Sequence of chain 38.A:
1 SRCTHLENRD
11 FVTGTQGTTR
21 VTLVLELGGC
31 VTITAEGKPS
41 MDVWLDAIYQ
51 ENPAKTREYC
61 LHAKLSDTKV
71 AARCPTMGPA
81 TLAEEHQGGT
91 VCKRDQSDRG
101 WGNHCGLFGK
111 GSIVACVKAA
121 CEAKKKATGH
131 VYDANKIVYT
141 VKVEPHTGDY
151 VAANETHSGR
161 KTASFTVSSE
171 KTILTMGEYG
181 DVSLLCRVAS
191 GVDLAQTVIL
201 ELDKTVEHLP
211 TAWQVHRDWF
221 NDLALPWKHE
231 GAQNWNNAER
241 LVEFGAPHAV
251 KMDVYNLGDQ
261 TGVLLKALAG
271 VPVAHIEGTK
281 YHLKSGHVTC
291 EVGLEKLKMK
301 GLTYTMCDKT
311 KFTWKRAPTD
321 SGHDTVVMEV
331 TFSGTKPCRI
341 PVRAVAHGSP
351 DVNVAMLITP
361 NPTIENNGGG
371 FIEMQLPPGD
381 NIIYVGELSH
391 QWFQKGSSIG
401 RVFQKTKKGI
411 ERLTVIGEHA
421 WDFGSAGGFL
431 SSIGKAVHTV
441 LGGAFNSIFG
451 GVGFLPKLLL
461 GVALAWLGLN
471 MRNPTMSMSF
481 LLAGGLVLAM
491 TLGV

A protein and the small-molecule ligand that binds it are described below.
Small molecule (SMILES): CC(=O)N[C@H]1[C@H](O[C@H]2[C@H](O)[C@@H](NC(C)=O)CO[C@@H]2CO[C@@H]2O[C@@H](C)[C@@H](O)[C@@H](O)[C@@H]2O)O[C@H](CO)[C@@H](O)[C@@H]1O

Sequence of chain 38.B:
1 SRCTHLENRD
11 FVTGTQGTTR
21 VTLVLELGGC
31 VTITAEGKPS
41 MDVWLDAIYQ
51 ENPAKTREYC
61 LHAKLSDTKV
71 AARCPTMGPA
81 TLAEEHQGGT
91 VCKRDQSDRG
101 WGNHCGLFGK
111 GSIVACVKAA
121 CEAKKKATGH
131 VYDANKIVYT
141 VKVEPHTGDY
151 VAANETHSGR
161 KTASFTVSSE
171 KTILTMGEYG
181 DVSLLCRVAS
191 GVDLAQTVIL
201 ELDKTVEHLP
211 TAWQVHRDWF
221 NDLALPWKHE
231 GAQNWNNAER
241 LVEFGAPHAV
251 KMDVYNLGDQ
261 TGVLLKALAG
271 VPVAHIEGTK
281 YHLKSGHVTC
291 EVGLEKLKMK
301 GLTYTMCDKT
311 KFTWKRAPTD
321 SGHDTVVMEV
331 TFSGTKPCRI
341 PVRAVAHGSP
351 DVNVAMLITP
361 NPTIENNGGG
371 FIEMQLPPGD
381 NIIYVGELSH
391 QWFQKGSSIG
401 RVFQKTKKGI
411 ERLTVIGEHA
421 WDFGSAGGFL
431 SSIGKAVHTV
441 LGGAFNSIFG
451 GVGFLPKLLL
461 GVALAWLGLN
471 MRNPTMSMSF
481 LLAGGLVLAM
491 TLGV

Binding-site contacts:
Ligand atom O5 contacts residue ASN154 of chain 38.A at 2.3 Å (h-bond).
Ligand atom O7 contacts residue ASN154 of chain 38.A at 3.4 Å (h-bond).
Ligand atom C3 contacts residue ASN154 of chain 38.A at 3.8 Å.
Ligand atom N2 contacts residue ASN154 of chain 38.A at 2.9 Å (h-bond).
Ligand atom C5 contacts residue HIS104 of chain 38.B at 3.2 Å.
Ligand atom C7 contacts residue ASN154 of chain 38.A at 3.4 Å.
Ligand atom C8 contacts residue HIS104 of chain 38.B at 4.5 Å.
Ligand atom C5 contacts residue ASN154 of chain 38.A at 3.6 Å.
Ligand atom C4 contacts residue ASN154 of chain 38.A at 4.2 Å.
Ligand atom C4 contacts residue HIS104 of chain 38.B at 4.5 Å.
Ligand atom C8 contacts residue ASN154 of chain 38.A at 3.7 Å.
Ligand atom C6 contacts residue VAL250 of chain 38.B at 4.3 Å (hydrophobic).
Ligand atom C1 contacts residue HIS104 of chain 38.B at 3.7 Å.
Ligand atom O5 contacts residue HIS104 of chain 38.B at 3.1 Å.
Ligand atom C6 contacts residue HIS104 of chain 38.B at 3.5 Å.
Ligand atom C2 contacts residue ASN154 of chain 38.A at 2.4 Å.
Ligand atom C1 contacts residue ASN154 of chain 38.A at 1.4 Å.